Binding-site contacts:
Ligand atom C07 contacts residue TYR1031 of chain 1.A at 3.6 Å (hydrophobic).
Ligand atom C15 contacts residue LEU921 of chain 1.A at 3.8 Å (hydrophobic).
Ligand atom F26 contacts residue LEU822 of chain 1.A at 3.4 Å.
Ligand atom C31 contacts residue ILE1032 of chain 1.A at 3.9 Å (hydrophobic).
Ligand atom C01 contacts residue GLY922 of chain 1.A at 3.6 Å.
Ligand atom C33 contacts residue PHE1012 of chain 1.A at 3.7 Å (hydrophobic).
Ligand atom N02 contacts residue GLY922 of chain 1.A at 3.1 Å (h-bond).
Ligand atom C30 contacts residue TYR1031 of chain 1.A at 3.5 Å (hydrophobic).
Ligand atom C28 contacts residue GLY922 of chain 1.A at 3.6 Å.
Ligand atom C03 contacts residue TYR1031 of chain 1.A at 3.9 Å (hydrophobic).
Ligand atom C35 contacts residue GLU1022 of chain 1.A at 3.4 Å.
Ligand atom O09 contacts residue ASP1028 of chain 1.A at 3.5 Å (salt-bridge).
Ligand atom C08 contacts residue ASP1028 of chain 1.A at 3.4 Å.
Ligand atom F27 contacts residue GLN819 of chain 1.A at 3.0 Å.
Ligand atom C08 contacts residue TYR1031 of chain 1.A at 3.3 Å (hydrophobic).
Ligand atom F25 contacts residue GLN819 of chain 1.A at 3.1 Å.
Ligand atom C21 contacts residue THR823 of chain 1.A at 3.3 Å.
Ligand atom C28 contacts residue LEU921 of chain 1.A at 3.8 Å (hydrophobic).
Ligand atom C15 contacts residue LEU948 of chain 1.A at 3.8 Å (hydrophobic).
Ligand atom N10 contacts residue ASP1028 of chain 1.A at 2.6 Å (salt-bridge).
Ligand atom F20 contacts residue LEU921 of chain 1.A at 3.4 Å.
Ligand atom C11 contacts residue ASP1028 of chain 1.A at 3.8 Å.
Ligand atom C24 contacts residue GLN819 of chain 1.A at 3.8 Å.
Ligand atom C06 contacts residue TYR1031 of chain 1.A at 3.4 Å (hydrophobic).
Ligand atom F20 contacts residue THR823 of chain 1.A at 3.7 Å.
Ligand atom F20 contacts residue ILE923 of chain 1.A at 3.9 Å.
Ligand atom F25 contacts residue THR823 of chain 1.A at 3.6 Å.
Ligand atom O04 contacts residue TYR1031 of chain 1.A at 3.8 Å.
Ligand atom C05 contacts residue TYR1031 of chain 1.A at 3.9 Å (hydrophobic).
Ligand atom O09 contacts residue TYR1031 of chain 1.A at 3.4 Å.
Ligand atom C18 contacts residue ILE923 of chain 1.A at 3.9 Å (hydrophobic).
Ligand atom C13 contacts residue LEU921 of chain 1.A at 3.4 Å (hydrophobic).
Ligand atom C19 contacts residue THR823 of chain 1.A at 3.9 Å.
Ligand atom F27 contacts residue GLU1022 of chain 1.A at 3.2 Å.
Ligand atom N14 contacts residue LEU921 of chain 1.A at 2.8 Å (h-bond).
Ligand atom C18 contacts residue LEU921 of chain 1.A at 3.3 Å (hydrophobic).
Ligand atom F26 contacts residue LEU1023 of chain 1.A at 3.3 Å.
Ligand atom O16 contacts residue LEU948 of chain 1.A at 3.7 Å.
Ligand atom N10 contacts residue TYR1031 of chain 1.A at 3.7 Å.
Ligand atom C30 contacts residue LEU921 of chain 1.A at 3.9 Å (hydrophobic).

A protein and the small-molecule ligand that binds it are described below.
Small molecule (SMILES): CNC(=O)c1cc(NC(=O)c2cc(F)cc(C(F)(F)F)c2)c2c(c1)C(=O)N[C@H]2c1ccccc1C

Sequence of chain 1.A:
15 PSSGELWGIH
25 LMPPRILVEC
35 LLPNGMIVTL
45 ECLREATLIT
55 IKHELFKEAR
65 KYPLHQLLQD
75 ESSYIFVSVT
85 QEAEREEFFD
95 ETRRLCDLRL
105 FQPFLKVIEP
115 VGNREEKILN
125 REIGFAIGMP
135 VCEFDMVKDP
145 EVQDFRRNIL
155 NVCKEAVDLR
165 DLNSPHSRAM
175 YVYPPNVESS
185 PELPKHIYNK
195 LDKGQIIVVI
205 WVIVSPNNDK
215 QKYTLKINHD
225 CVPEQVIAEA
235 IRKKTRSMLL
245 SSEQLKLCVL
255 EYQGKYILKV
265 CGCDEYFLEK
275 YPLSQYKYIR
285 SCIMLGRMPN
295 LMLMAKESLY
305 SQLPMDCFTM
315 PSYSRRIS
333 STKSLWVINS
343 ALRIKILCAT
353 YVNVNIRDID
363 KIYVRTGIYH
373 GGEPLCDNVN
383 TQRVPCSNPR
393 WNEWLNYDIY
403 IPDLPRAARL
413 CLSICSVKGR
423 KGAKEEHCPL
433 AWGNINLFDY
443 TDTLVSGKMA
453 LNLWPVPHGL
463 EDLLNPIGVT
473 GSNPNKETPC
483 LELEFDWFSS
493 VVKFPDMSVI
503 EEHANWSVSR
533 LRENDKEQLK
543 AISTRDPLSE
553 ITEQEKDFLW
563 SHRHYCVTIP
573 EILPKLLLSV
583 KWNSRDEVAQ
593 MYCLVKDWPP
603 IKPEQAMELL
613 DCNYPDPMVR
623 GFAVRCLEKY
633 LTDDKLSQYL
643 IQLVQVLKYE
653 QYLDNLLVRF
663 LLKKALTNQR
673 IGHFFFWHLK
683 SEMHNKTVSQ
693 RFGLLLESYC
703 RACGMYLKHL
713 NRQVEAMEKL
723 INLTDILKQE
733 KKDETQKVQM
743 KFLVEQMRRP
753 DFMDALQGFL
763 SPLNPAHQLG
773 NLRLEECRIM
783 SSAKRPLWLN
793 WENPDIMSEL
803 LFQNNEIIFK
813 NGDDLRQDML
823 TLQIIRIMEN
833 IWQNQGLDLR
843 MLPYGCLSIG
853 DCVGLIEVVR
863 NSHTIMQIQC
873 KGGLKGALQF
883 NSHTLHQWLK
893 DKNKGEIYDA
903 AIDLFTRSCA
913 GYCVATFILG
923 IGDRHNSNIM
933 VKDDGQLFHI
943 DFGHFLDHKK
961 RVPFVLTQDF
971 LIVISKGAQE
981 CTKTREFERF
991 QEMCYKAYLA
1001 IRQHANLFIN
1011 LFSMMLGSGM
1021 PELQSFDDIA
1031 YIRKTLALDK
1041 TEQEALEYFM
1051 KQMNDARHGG